This small molecule binds to this protein.
Small molecule (SMILES): NCCC[C@H](N)C(=O)O

Sequence of chain 4.A:
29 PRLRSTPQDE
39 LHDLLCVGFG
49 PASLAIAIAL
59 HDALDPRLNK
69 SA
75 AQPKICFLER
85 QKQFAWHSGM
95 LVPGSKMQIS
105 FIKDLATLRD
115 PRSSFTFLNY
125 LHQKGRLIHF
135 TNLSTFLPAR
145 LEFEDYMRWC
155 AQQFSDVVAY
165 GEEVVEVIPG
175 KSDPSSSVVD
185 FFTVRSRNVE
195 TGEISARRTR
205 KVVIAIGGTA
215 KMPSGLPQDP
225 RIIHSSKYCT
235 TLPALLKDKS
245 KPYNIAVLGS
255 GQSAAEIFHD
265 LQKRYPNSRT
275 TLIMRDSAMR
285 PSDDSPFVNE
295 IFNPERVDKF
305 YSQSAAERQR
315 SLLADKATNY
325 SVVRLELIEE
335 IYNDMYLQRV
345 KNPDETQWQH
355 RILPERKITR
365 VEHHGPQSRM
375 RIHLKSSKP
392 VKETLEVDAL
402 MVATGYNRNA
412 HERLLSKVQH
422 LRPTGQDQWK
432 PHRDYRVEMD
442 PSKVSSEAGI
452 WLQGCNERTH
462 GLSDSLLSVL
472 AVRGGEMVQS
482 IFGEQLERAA

Binding-site contacts:
Ligand atom CD contacts residue GLN102 of chain 4.A at 3.5 Å.
Ligand atom N contacts residue PHE296 of chain 4.A at 3.9 Å.
Ligand atom NE contacts residue GLN102 of chain 4.A at 3.9 Å.
Ligand atom CD contacts residue ASN323 of chain 4.A at 4.3 Å.
Ligand atom NE contacts residue LEU467 of chain 4.A at 4.3 Å.
Ligand atom CG contacts residue GLN102 of chain 4.A at 3.8 Å.
Ligand atom NE contacts residue THR322 of chain 4.A at 4.4 Å.
Ligand atom NE contacts residue ASN323 of chain 4.A at 3.2 Å (h-bond).
Ligand atom O contacts residue PHE296 of chain 4.A at 4.4 Å.
Ligand atom C contacts residue LYS107 of chain 4.A at 3.3 Å.
Ligand atom NE contacts residue NAP1 of chain 4.C at 3.3 Å (h-bond).
Ligand atom OXT contacts residue SER469 of chain 4.A at 2.7 Å (h-bond).
Ligand atom CB contacts residue SER469 of chain 4.A at 4.0 Å.
Ligand atom OXT contacts residue PHE296 of chain 4.A at 3.4 Å.
Ligand atom N contacts residue GLN102 of chain 4.A at 4.5 Å.
Ligand atom C contacts residue SER469 of chain 4.A at 3.7 Å.
Ligand atom OXT contacts residue LYS107 of chain 4.A at 2.9 Å (salt-bridge).
Ligand atom N contacts residue ASN293 of chain 4.A at 2.5 Å (h-bond).
Ligand atom CB contacts residue LEU467 of chain 4.A at 4.2 Å (hydrophobic).
Ligand atom CD contacts residue LEU467 of chain 4.A at 4.0 Å (hydrophobic).
Ligand atom OXT contacts residue ILE103 of chain 4.A at 3.4 Å.
Ligand atom O contacts residue ASN293 of chain 4.A at 3.2 Å (h-bond).
Ligand atom CA contacts residue ASN293 of chain 4.A at 3.5 Å.
Ligand atom C contacts residue PHE296 of chain 4.A at 3.8 Å (hydrophobic).
Ligand atom O contacts residue LYS107 of chain 4.A at 2.9 Å (salt-bridge).
Ligand atom CA contacts residue PHE296 of chain 4.A at 3.6 Å (hydrophobic).
Ligand atom CD contacts residue FAD1 of chain 4.B at 4.2 Å.
Ligand atom C contacts residue ASN293 of chain 4.A at 3.7 Å.
Ligand atom CB contacts residue GLN102 of chain 4.A at 3.5 Å.
Ligand atom CB contacts residue ILE103 of chain 4.A at 4.0 Å (hydrophobic).
Ligand atom CA contacts residue SER469 of chain 4.A at 4.1 Å.
Ligand atom CG contacts residue THR322 of chain 4.A at 4.4 Å.
Ligand atom O contacts residue ILE103 of chain 4.A at 4.1 Å.
Ligand atom C contacts residue ILE103 of chain 4.A at 3.9 Å (hydrophobic).
Ligand atom CG contacts residue LEU467 of chain 4.A at 3.8 Å (hydrophobic).